Binding-site contacts:
Ligand atom C08 contacts residue ILE25 of chain 1.A at 3.6 Å (hydrophobic).
Ligand atom C18 contacts residue ARG43 of chain 1.A at 3.8 Å.
Ligand atom N06 contacts residue ALA27 of chain 1.A at 3.7 Å.
Ligand atom N07 contacts residue ILE25 of chain 1.A at 3.5 Å (h-bond).
Ligand atom N04 contacts residue ASP47 of chain 1.A at 2.8 Å (salt-bridge).
Ligand atom C10 contacts residue NAP1 of chain 1.B at 3.5 Å.
Ligand atom C26 contacts residue LEU77 of chain 1.A at 3.7 Å (hydrophobic).
Ligand atom C08 contacts residue PHE51 of chain 1.A at 3.5 Å (hydrophobic).
Ligand atom O30 contacts residue ARG52 of chain 1.A at 3.2 Å (salt-bridge).
Ligand atom C01 contacts residue EDO1 of chain 1.D at 3.8 Å.
Ligand atom C17 contacts residue ILE40 of chain 1.A at 3.7 Å (hydrophobic).
Ligand atom O11 contacts residue NAP1 of chain 1.B at 3.4 Å.
Ligand atom C28 contacts residue ARG80 of chain 1.A at 3.4 Å.
Ligand atom N06 contacts residue TRP26 of chain 1.A at 3.5 Å.
Ligand atom C28 contacts residue ARG52 of chain 1.A at 3.6 Å.
Ligand atom C20 contacts residue GLN48 of chain 1.A at 3.8 Å.
Ligand atom N07 contacts residue NAP1 of chain 1.B at 3.7 Å.
Ligand atom C19 contacts residue ARG43 of chain 1.A at 3.6 Å.
Ligand atom N07 contacts residue TRP26 of chain 1.A at 3.3 Å.
Ligand atom N09 contacts residue ILE25 of chain 1.A at 2.9 Å (h-bond).
Ligand atom N06 contacts residue ASP47 of chain 1.A at 2.8 Å (salt-bridge).
Ligand atom C03 contacts residue ASP47 of chain 1.A at 3.6 Å.
Ligand atom C08 contacts residue NAP1 of chain 1.B at 3.4 Å.
Ligand atom O29 contacts residue ARG52 of chain 1.A at 3.2 Å.
Ligand atom C05 contacts residue TRP26 of chain 1.A at 3.8 Å (hydrophobic).
Ligand atom C12 contacts residue PHE51 of chain 1.A at 3.6 Å (hydrophobic).
Ligand atom N09 contacts residue TYR120 of chain 1.A at 3.3 Å (h-bond).
Ligand atom N07 contacts residue PHE51 of chain 1.A at 3.5 Å.
Ligand atom C01 contacts residue ASP47 of chain 1.A at 3.6 Å.
Ligand atom C02 contacts residue EDO1 of chain 1.D at 3.8 Å.
Ligand atom C05 contacts residue ALA27 of chain 1.A at 3.8 Å (hydrophobic).
Ligand atom O29 contacts residue ARG80 of chain 1.A at 2.8 Å (salt-bridge).
Ligand atom C05 contacts residue ASP47 of chain 1.A at 3.6 Å.
Ligand atom N09 contacts residue NAP1 of chain 1.B at 3.7 Å.
Ligand atom C05 contacts residue PHE51 of chain 1.A at 3.8 Å (hydrophobic).
Ligand atom N09 contacts residue ILE114 of chain 1.A at 2.9 Å (h-bond).
Ligand atom O30 contacts residue ARG80 of chain 1.A at 2.8 Å (salt-bridge).
Ligand atom N09 contacts residue PHE51 of chain 1.A at 3.6 Å.
Ligand atom C02 contacts residue ASP47 of chain 1.A at 3.5 Å.
Ligand atom O29 contacts residue PHE51 of chain 1.A at 3.2 Å.

Sequence of chain 1.A:
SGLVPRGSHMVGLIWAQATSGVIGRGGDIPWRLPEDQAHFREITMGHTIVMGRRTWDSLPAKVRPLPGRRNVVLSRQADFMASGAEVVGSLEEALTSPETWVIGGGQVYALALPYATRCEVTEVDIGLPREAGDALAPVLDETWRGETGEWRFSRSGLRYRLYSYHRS

The protein below binds the small molecule below.
Small molecule (SMILES): CCc1nc(N)nc(N)c1OCCCOc1ccccc1N1CCC(C(=O)O)CC1